A small-molecule ligand and the protein it binds are described below.
Small molecule (SMILES): CC[C@H](C)[C@H](N)C(=O)N[C@@H](CO)C(=O)N[C@@H](CCC(=O)O)C(=O)N[C@H](C=O)C(C)C

Sequence of chain 18.E:
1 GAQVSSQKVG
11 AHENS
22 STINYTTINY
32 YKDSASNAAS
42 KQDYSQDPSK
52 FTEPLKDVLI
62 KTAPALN

Binding-site contacts:
Ligand atom CB contacts residue GLN3 of chain 18.E at 3.8 Å.
Ligand atom CG2 contacts residue VAL4 of chain 18.E at 3.8 Å (hydrophobic).
Ligand atom O contacts residue SER6 of chain 18.E at 4.1 Å.
Ligand atom CA contacts residue ALA2 of chain 18.E at 3.9 Å (hydrophobic).
Ligand atom OE1 contacts residue VAL4 of chain 18.E at 3.6 Å (h-bond).
Ligand atom CB contacts residue GLN3 of chain 18.E at 4.1 Å.
Ligand atom CG2 contacts residue GLN3 of chain 18.E at 3.3 Å.
Ligand atom CB contacts residue MYR1 of chain 17.H at 4.3 Å.
Ligand atom C contacts residue VAL4 of chain 18.E at 3.4 Å (hydrophobic).
Ligand atom CA contacts residue VAL4 of chain 18.E at 4.0 Å (hydrophobic).
Ligand atom CG2 contacts residue ALA2 of chain 18.E at 3.9 Å (hydrophobic).
Ligand atom N contacts residue ALA2 of chain 18.E at 4.3 Å.
Ligand atom CA contacts residue VAL4 of chain 18.E at 3.0 Å (hydrophobic).
Ligand atom CD1 contacts residue VAL4 of chain 18.E at 3.9 Å (hydrophobic).
Ligand atom N contacts residue ALA2 of chain 18.E at 2.8 Å (h-bond).
Ligand atom C contacts residue ALA2 of chain 18.E at 4.3 Å (hydrophobic).
Ligand atom OG contacts residue ALA2 of chain 18.E at 3.9 Å.
Ligand atom OE1 contacts residue SER5 of chain 18.E at 4.2 Å.
Ligand atom CG contacts residue VAL4 of chain 18.E at 4.2 Å (hydrophobic).
Ligand atom OG contacts residue GLN3 of chain 18.E at 3.0 Å (h-bond).
Ligand atom C contacts residue GLN3 of chain 18.E at 4.3 Å.
Ligand atom CG2 contacts residue MYR1 of chain 17.H at 3.7 Å.
Ligand atom N contacts residue VAL4 of chain 18.E at 4.1 Å.
Ligand atom CB contacts residue ALA2 of chain 18.E at 3.5 Å (hydrophobic).
Ligand atom O contacts residue VAL4 of chain 18.E at 3.0 Å (h-bond).
Ligand atom O contacts residue ALA2 of chain 18.E at 4.0 Å.
Ligand atom O contacts residue GLN3 of chain 18.E at 3.4 Å (h-bond).
Ligand atom CG2 contacts residue SER5 of chain 18.E at 3.1 Å.
Ligand atom N contacts residue VAL4 of chain 18.E at 2.8 Å (h-bond).
Ligand atom CA contacts residue ALA2 of chain 18.E at 3.0 Å (hydrophobic).
Ligand atom O contacts residue VAL4 of chain 18.E at 4.0 Å.
Ligand atom CB contacts residue VAL4 of chain 18.E at 4.3 Å (hydrophobic).
Ligand atom CD contacts residue VAL4 of chain 18.E at 3.8 Å (hydrophobic).
Ligand atom CB contacts residue VAL4 of chain 18.E at 3.9 Å (hydrophobic).
Ligand atom OE2 contacts residue VAL4 of chain 18.E at 4.1 Å.
Ligand atom C contacts residue VAL4 of chain 18.E at 3.8 Å (hydrophobic).
Ligand atom OE2 contacts residue ASN25 of chain 18.E at 3.4 Å (h-bond).
Ligand atom CG1 contacts residue GLN3 of chain 18.E at 3.1 Å.
Ligand atom C contacts residue ALA2 of chain 18.E at 3.3 Å (hydrophobic).
Ligand atom O contacts residue SER5 of chain 18.E at 3.8 Å.